This protein binds this small molecule.
Small molecule (SMILES): NC(=O)c1ccc[n+]([C@H]2O[C@@H](COP(=O)(O)OP(=O)(O)OC[C@@H]3O[C@H](n4ccc(N)nc4=O)[C@H](O)[C@@H]3O)[C@@H](O)[C@H]2O)c1

Sequence of chain 1.B:
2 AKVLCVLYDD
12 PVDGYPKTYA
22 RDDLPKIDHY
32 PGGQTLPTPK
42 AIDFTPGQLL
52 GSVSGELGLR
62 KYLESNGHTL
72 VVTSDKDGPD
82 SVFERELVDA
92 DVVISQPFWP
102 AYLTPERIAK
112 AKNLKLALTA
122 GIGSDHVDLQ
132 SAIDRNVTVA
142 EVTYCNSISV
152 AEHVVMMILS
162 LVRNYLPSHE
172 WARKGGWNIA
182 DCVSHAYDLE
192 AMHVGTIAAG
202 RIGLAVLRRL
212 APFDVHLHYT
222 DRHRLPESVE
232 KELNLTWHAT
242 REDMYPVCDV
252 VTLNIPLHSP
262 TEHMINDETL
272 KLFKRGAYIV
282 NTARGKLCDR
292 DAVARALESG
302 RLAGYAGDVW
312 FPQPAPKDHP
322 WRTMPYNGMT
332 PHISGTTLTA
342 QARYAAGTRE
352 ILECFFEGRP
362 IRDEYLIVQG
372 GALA

Binding-site contacts:
Ligand atom O14 contacts residue HIS333 of chain 1.B at 3.6 Å (h-bond).
Ligand atom O14 contacts residue ASP309 of chain 1.B at 3.2 Å (salt-bridge).
Ligand atom C16 contacts residue SER335 of chain 1.B at 3.3 Å.
Ligand atom O05 contacts residue ILE256 of chain 1.B at 2.5 Å (h-bond).
Ligand atom O04 contacts residue ASP222 of chain 1.B at 2.3 Å (salt-bridge).
Ligand atom C11 contacts residue THR283 of chain 1.B at 3.5 Å.
Ligand atom N02 contacts residue HIS333 of chain 1.B at 3.4 Å (h-bond).
Ligand atom O06 contacts residue ALA284 of chain 1.B at 3.2 Å.
Ligand atom N02 contacts residue GLY336 of chain 1.B at 3.2 Å (h-bond).
Ligand atom O02 contacts residue ILE203 of chain 1.B at 3.5 Å.
Ligand atom O14 contacts residue THR283 of chain 1.B at 2.6 Å (h-bond).
Ligand atom C10 contacts residue ASN255 of chain 1.B at 3.3 Å.
Ligand atom N04 contacts residue ARG223 of chain 1.B at 3.6 Å (salt-bridge).
Ligand atom C02 contacts residue ASP222 of chain 1.B at 3.6 Å.
Ligand atom N02 contacts residue PHE99 of chain 1.B at 3.2 Å.
Ligand atom O15 contacts residue ASP222 of chain 1.B at 3.5 Å (salt-bridge).
Ligand atom C14 contacts residue ASN147 of chain 1.B at 3.2 Å.
Ligand atom C15 contacts residue VAL151 of chain 1.B at 3.3 Å (hydrophobic).
Ligand atom C19 contacts residue HIS259 of chain 1.B at 3.3 Å.
Ligand atom O13 contacts residue ARG202 of chain 1.B at 3.0 Å (salt-bridge).
Ligand atom C19 contacts residue ARG223 of chain 1.B at 3.5 Å.
Ligand atom C16 contacts residue HIS333 of chain 1.B at 3.6 Å.
Ligand atom O03 contacts residue ASP222 of chain 1.B at 2.8 Å (salt-bridge).
Ligand atom O01 contacts residue PRO257 of chain 1.B at 3.6 Å.
Ligand atom N04 contacts residue HIS259 of chain 1.B at 3.3 Å.
Ligand atom O15 contacts residue ARG223 of chain 1.B at 3.0 Å (salt-bridge).
Ligand atom C16 contacts residue THR283 of chain 1.B at 3.5 Å.
Ligand atom C17 contacts residue PRO257 of chain 1.B at 3.5 Å (hydrophobic).
Ligand atom O05 contacts residue PRO257 of chain 1.B at 3.4 Å.
Ligand atom O07 contacts residue GLY201 of chain 1.B at 3.3 Å.
Ligand atom O13 contacts residue ILE203 of chain 1.B at 2.8 Å (h-bond).
Ligand atom N05 contacts residue ILE256 of chain 1.B at 3.4 Å.
Ligand atom O08 contacts residue ILE203 of chain 1.B at 3.2 Å.
Ligand atom O01 contacts residue ALA199 of chain 1.B at 3.3 Å.
Ligand atom O05 contacts residue ALA284 of chain 1.B at 3.3 Å.
Ligand atom O03 contacts residue GLY201 of chain 1.B at 3.6 Å.
Ligand atom O14 contacts residue SER335 of chain 1.B at 3.3 Å (h-bond).
Ligand atom N02 contacts residue SER335 of chain 1.B at 2.9 Å (h-bond).
Ligand atom C17 contacts residue ARG223 of chain 1.B at 3.6 Å.
Ligand atom O10 contacts residue ARG202 of chain 1.B at 3.0 Å (salt-bridge).